Sequence of chain 1.C:
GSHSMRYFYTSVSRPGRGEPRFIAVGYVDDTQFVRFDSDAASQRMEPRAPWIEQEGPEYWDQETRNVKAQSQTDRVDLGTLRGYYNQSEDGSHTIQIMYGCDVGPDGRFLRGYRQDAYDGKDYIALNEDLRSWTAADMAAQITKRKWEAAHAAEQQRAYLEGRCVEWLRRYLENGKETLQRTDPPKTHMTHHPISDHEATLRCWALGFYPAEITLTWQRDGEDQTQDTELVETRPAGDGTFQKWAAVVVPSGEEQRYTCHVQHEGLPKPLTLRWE

A small-molecule ligand and the protein it binds are described below.
Small molecule (SMILES): CC[C@H](C)[C@H](NC(=O)[C@H](C)N)C(=O)N[C@@H](CCSC)C(=O)NCCc1ccc(O)c(/N=N/c2ccc(C(=O)N[C@@H](Cc3ccc(O)cc3)[C@@H](O)N3CCC[C@H]3C(=O)N[C@@H](CCCCN)C(=O)O)cc2)c1

Binding-site contacts:
Ligand atom N contacts residue GLU63 of chain 1.C at 3.0 Å (salt-bridge).
Ligand atom N contacts residue TYR171 of chain 1.C at 2.7 Å (h-bond).
Ligand atom C contacts residue TYR159 of chain 1.C at 3.6 Å (hydrophobic).
Ligand atom CA contacts residue TYR7 of chain 1.C at 3.4 Å (hydrophobic).
Ligand atom CG2 contacts residue TYR7 of chain 1.C at 3.2 Å (hydrophobic).
Ligand atom CG contacts residue TYR159 of chain 1.C at 3.7 Å (hydrophobic).
Ligand atom CE contacts residue GLN156 of chain 1.C at 3.2 Å.
Ligand atom CB contacts residue TYR99 of chain 1.C at 3.4 Å (hydrophobic).
Ligand atom CD1 contacts residue VAL67 of chain 1.C at 3.3 Å (hydrophobic).
Ligand atom C contacts residue TYR159 of chain 1.C at 3.7 Å (hydrophobic).
Ligand atom CA contacts residue TYR171 of chain 1.C at 3.6 Å (hydrophobic).
Ligand atom O contacts residue TYR159 of chain 1.C at 3.6 Å.
Ligand atom O contacts residue ASN66 of chain 1.C at 3.8 Å.
Ligand atom CG contacts residue TYR99 of chain 1.C at 3.8 Å (hydrophobic).
Ligand atom CD1 contacts residue ASN66 of chain 1.C at 3.4 Å.
Ligand atom CG1 contacts residue GLU63 of chain 1.C at 3.3 Å.
Ligand atom CB contacts residue TYR99 of chain 1.C at 3.6 Å (hydrophobic).
Ligand atom O contacts residue TYR7 of chain 1.C at 3.7 Å.
Ligand atom N contacts residue TYR7 of chain 1.C at 3.0 Å (h-bond).
Ligand atom N contacts residue TYR7 of chain 1.C at 3.7 Å.
Ligand atom CA contacts residue TYR159 of chain 1.C at 3.7 Å (hydrophobic).
Ligand atom CB contacts residue TYR9 of chain 1.C at 3.6 Å (hydrophobic).
Ligand atom CG2 contacts residue TYR99 of chain 1.C at 3.6 Å (hydrophobic).
Ligand atom CA contacts residue TYR159 of chain 1.C at 3.8 Å (hydrophobic).
Ligand atom O contacts residue ARG163 of chain 1.C at 3.5 Å (salt-bridge).
Ligand atom O contacts residue TYR159 of chain 1.C at 2.6 Å (h-bond).
Ligand atom C contacts residue TYR7 of chain 1.C at 3.4 Å (hydrophobic).
Ligand atom CB contacts residue TRP167 of chain 1.C at 3.5 Å (hydrophobic).
Ligand atom CB contacts residue GLU63 of chain 1.C at 3.7 Å.
Ligand atom N contacts residue TYR159 of chain 1.C at 3.6 Å.
Ligand atom CG2 contacts residue TYR9 of chain 1.C at 3.4 Å (hydrophobic).
Ligand atom SD contacts residue GLN156 of chain 1.C at 3.5 Å (h-bond).
Ligand atom N contacts residue TYR99 of chain 1.C at 3.1 Å (h-bond).
Ligand atom N contacts residue TRP167 of chain 1.C at 3.7 Å.
Ligand atom CA contacts residue GLU63 of chain 1.C at 3.4 Å.
Ligand atom SD contacts residue TYR99 of chain 1.C at 3.6 Å.
Ligand atom CG contacts residue ALA150 of chain 1.C at 3.5 Å (hydrophobic).
Ligand atom CD1 contacts residue GLU63 of chain 1.C at 3.7 Å.
Ligand atom C contacts residue GLU63 of chain 1.C at 3.7 Å.
Ligand atom CA contacts residue TYR99 of chain 1.C at 3.6 Å (hydrophobic).